A protein and the small-molecule ligand that binds it are described below.
Small molecule (SMILES): C=C(CC/C=C/C=C/C[C@H](C)CC(=O)C[C@@H](O)CNC(=O)[C@H](C)[C@@H](C)OC(N)=O)C[C@@H](C)C/C(C)=C/C(=O)O

Sequence of chain 1.A:
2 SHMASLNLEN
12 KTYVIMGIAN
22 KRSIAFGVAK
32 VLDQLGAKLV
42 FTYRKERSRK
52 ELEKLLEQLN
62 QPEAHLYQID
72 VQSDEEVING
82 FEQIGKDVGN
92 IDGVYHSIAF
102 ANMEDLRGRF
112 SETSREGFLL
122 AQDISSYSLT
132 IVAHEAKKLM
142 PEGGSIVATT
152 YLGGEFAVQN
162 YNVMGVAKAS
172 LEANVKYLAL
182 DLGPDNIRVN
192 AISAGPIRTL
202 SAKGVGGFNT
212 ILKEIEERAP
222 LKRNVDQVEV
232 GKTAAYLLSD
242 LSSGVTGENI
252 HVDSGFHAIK

Binding-site contacts:
Ligand atom C36 contacts residue TYR162 of chain 1.A at 3.8 Å (hydrophobic).
Ligand atom C04 contacts residue ASN161 of chain 1.A at 3.6 Å.
Ligand atom C12 contacts residue LEU107 of chain 1.A at 3.8 Å (hydrophobic).
Ligand atom O14 contacts residue PHE101 of chain 1.A at 3.5 Å.
Ligand atom C02 contacts residue TYR162 of chain 1.A at 3.8 Å (hydrophobic).
Ligand atom C25 contacts residue NDP1 of chain 1.I at 3.4 Å.
Ligand atom O14 contacts residue ALA102 of chain 1.A at 2.7 Å (h-bond).
Ligand atom O17 contacts residue ALA102 of chain 1.A at 2.8 Å (h-bond).
Ligand atom N28 contacts residue ALA100 of chain 1.A at 2.9 Å (h-bond).
Ligand atom C35 contacts residue NDP1 of chain 1.I at 3.6 Å.
Ligand atom C36 contacts residue NDP1 of chain 1.I at 3.2 Å.
Ligand atom C01 contacts residue GLN160 of chain 1.A at 3.7 Å.
Ligand atom O38 contacts residue NDP1 of chain 1.I at 2.8 Å.
Ligand atom O21 contacts residue PHE101 of chain 1.A at 3.9 Å.
Ligand atom C25 contacts residue LEU201 of chain 1.A at 3.5 Å (hydrophobic).
Ligand atom C16 contacts residue ALA102 of chain 1.A at 3.8 Å (hydrophobic).
Ligand atom O29 contacts residue NDP1 of chain 1.I at 3.4 Å.
Ligand atom C01 contacts residue VAL159 of chain 1.A at 3.9 Å (hydrophobic).
Ligand atom O17 contacts residue PHE101 of chain 1.A at 3.8 Å.
Ligand atom C27 contacts residue SER202 of chain 1.A at 3.1 Å.
Ligand atom O39 contacts residue TYR162 of chain 1.A at 2.5 Å (h-bond).
Ligand atom C05 contacts residue VAL206 of chain 1.A at 3.6 Å (hydrophobic).
Ligand atom O26 contacts residue NDP1 of chain 1.I at 3.8 Å.
Ligand atom C13 contacts residue ALA102 of chain 1.A at 3.6 Å (hydrophobic).
Ligand atom N28 contacts residue PHE101 of chain 1.A at 3.5 Å.
Ligand atom O17 contacts residue MET104 of chain 1.A at 3.5 Å (h-bond).
Ligand atom C16 contacts residue PHE101 of chain 1.A at 3.5 Å (hydrophobic).
Ligand atom C30 contacts residue TYR162 of chain 1.A at 3.5 Å (hydrophobic).
Ligand atom O26 contacts residue SER202 of chain 1.A at 2.6 Å (h-bond).
Ligand atom C32 contacts residue TYR152 of chain 1.A at 3.5 Å (hydrophobic).
Ligand atom C34 contacts residue NDP1 of chain 1.I at 3.1 Å.
Ligand atom C37 contacts residue NDP1 of chain 1.I at 3.2 Å.
Ligand atom O39 contacts residue NDP1 of chain 1.I at 2.9 Å (h-bond).
Ligand atom N28 contacts residue SER202 of chain 1.A at 3.0 Å (h-bond).
Ligand atom C33 contacts residue NDP1 of chain 1.I at 3.3 Å.
Ligand atom C32 contacts residue ILE212 of chain 1.A at 3.5 Å (hydrophobic).
Ligand atom C01 contacts residue TYR162 of chain 1.A at 3.8 Å (hydrophobic).
Ligand atom C11 contacts residue ALA100 of chain 1.A at 3.9 Å (hydrophobic).
Ligand atom C37 contacts residue TYR162 of chain 1.A at 3.6 Å (hydrophobic).
Ligand atom C06 contacts residue TYR162 of chain 1.A at 3.8 Å (hydrophobic).